Sequence of chain 1.B:
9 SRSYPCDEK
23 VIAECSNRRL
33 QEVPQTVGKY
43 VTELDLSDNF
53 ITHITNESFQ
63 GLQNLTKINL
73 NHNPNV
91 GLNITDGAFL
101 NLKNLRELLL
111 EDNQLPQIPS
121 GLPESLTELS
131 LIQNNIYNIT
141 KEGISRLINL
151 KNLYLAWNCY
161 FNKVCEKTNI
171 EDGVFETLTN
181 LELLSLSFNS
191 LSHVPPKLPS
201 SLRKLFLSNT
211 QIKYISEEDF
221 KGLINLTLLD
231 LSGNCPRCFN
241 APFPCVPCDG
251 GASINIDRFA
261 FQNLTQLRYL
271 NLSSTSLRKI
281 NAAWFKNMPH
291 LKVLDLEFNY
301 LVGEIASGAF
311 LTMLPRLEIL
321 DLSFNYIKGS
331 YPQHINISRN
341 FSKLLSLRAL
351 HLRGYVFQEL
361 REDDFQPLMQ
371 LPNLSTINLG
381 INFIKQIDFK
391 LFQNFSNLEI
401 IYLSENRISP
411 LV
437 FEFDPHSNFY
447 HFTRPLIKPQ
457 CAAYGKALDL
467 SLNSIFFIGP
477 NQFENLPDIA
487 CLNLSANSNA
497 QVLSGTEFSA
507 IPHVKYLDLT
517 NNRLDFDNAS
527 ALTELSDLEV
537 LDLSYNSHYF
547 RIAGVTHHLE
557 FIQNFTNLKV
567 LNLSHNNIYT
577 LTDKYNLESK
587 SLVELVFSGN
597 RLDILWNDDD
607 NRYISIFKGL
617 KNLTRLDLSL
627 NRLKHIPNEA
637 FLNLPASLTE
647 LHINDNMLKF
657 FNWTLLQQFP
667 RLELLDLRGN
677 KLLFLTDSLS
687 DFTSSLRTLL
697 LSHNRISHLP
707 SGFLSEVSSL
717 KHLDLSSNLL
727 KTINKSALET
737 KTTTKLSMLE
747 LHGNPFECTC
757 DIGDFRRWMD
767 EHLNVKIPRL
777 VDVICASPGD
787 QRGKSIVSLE

Binding-site contacts:
Ligand atom O7 contacts residue THR562 of chain 1.B at 4.3 Å.
Ligand atom C1 contacts residue SER587 of chain 1.B at 4.0 Å.
Ligand atom C4 contacts residue ASN618 of chain 1.B at 4.2 Å.
Ligand atom O7 contacts residue LYS586 of chain 1.B at 3.5 Å (salt-bridge).
Ligand atom C2 contacts residue ASN618 of chain 1.B at 2.4 Å.
Ligand atom O7 contacts residue SER587 of chain 1.B at 3.2 Å.
Ligand atom O5 contacts residue SER587 of chain 1.B at 4.2 Å.
Ligand atom O7 contacts residue ASN618 of chain 1.B at 3.7 Å.
Ligand atom C8 contacts residue LYS586 of chain 1.B at 3.6 Å.
Ligand atom O5 contacts residue VAL589 of chain 1.B at 3.7 Å.
Ligand atom C7 contacts residue SER587 of chain 1.B at 4.1 Å.
Ligand atom C2 contacts residue SER587 of chain 1.B at 4.3 Å.
Ligand atom C5 contacts residue VAL589 of chain 1.B at 4.4 Å (hydrophobic).
Ligand atom C5 contacts residue ASN618 of chain 1.B at 3.6 Å.
Ligand atom N2 contacts residue LYS586 of chain 1.B at 4.2 Å.
Ligand atom C3 contacts residue ASN618 of chain 1.B at 3.8 Å.
Ligand atom O6 contacts residue LYS565 of chain 1.B at 4.0 Å.
Ligand atom C6 contacts residue VAL589 of chain 1.B at 3.8 Å (hydrophobic).
Ligand atom O5 contacts residue ASN618 of chain 1.B at 2.3 Å (h-bond).
Ligand atom C1 contacts residue ASN618 of chain 1.B at 1.4 Å.
Ligand atom C7 contacts residue LYS586 of chain 1.B at 3.5 Å.
Ligand atom N2 contacts residue ASN618 of chain 1.B at 3.0 Å (h-bond).
Ligand atom C7 contacts residue ASN618 of chain 1.B at 3.5 Å.
Ligand atom O6 contacts residue VAL589 of chain 1.B at 3.2 Å.

The small molecule below binds the protein below.
Small molecule (SMILES): CC(=O)N[C@@H]1[C@@H](O)[C@H](O)[C@@H](CO)O[C@H]1O